Binding-site contacts:
Ligand atom C1 contacts residue GLU342 of chain 1.B at 3.0 Å.
Ligand atom C1 contacts residue ASP129 of chain 1.B at 3.7 Å.
Ligand atom C6 contacts residue TRP181 of chain 1.B at 4.0 Å (hydrophobic).
Ligand atom O2 contacts residue ASP129 of chain 1.B at 2.7 Å (salt-bridge).
Ligand atom O6 contacts residue GLU342 of chain 1.B at 2.6 Å (salt-bridge).
Ligand atom C2 contacts residue ASN398 of chain 1.B at 4.1 Å.
Ligand atom C5 contacts residue GLU237 of chain 1.B at 3.4 Å.
Ligand atom C3 contacts residue GLU342 of chain 1.B at 2.8 Å.
Ligand atom C3 contacts residue TYR315 of chain 1.B at 3.8 Å (hydrophobic).
Ligand atom O4 contacts residue GLU237 of chain 1.B at 4.0 Å.
Ligand atom O3 contacts residue TYR315 of chain 1.B at 4.2 Å.
Ligand atom O4 contacts residue GLU342 of chain 1.B at 3.6 Å.
Ligand atom C4 contacts residue TYR315 of chain 1.B at 3.4 Å (hydrophobic).
Ligand atom C1 contacts residue TRP383 of chain 1.B at 3.6 Å (hydrophobic).
Ligand atom C3 contacts residue TRP383 of chain 1.B at 3.6 Å (hydrophobic).
Ligand atom O6 contacts residue ASN236 of chain 1.B at 2.7 Å (h-bond).
Ligand atom C2 contacts residue GLU342 of chain 1.B at 3.5 Å.
Ligand atom O1 contacts residue ASP129 of chain 1.B at 2.5 Å (salt-bridge).
Ligand atom O3 contacts residue CYS344 of chain 1.B at 3.8 Å.
Ligand atom O6 contacts residue TRP181 of chain 1.B at 3.3 Å (h-bond).
Ligand atom C6 contacts residue GLU237 of chain 1.B at 3.9 Å.
Ligand atom C2 contacts residue ASP129 of chain 1.B at 3.6 Å.
Ligand atom O3 contacts residue VAL400 of chain 1.B at 4.1 Å.
Ligand atom O3 contacts residue GLU342 of chain 1.B at 4.1 Å.
Ligand atom O2 contacts residue PHE130 of chain 1.B at 3.3 Å.
Ligand atom O1 contacts residue TRP383 of chain 1.B at 3.5 Å.
Ligand atom O1 contacts residue TRP181 of chain 1.B at 2.8 Å (h-bond).
Ligand atom O1 contacts residue PHE248 of chain 1.B at 3.5 Å.
Ligand atom C6 contacts residue ASN236 of chain 1.B at 4.0 Å.
Ligand atom O2 contacts residue ASN398 of chain 1.B at 3.6 Å.
Ligand atom O2 contacts residue TRP383 of chain 1.B at 2.9 Å (h-bond).
Ligand atom O3 contacts residue ASN398 of chain 1.B at 3.9 Å.
Ligand atom C5 contacts residue GLU342 of chain 1.B at 1.5 Å.
Ligand atom C4 contacts residue GLU342 of chain 1.B at 2.3 Å.
Ligand atom C1 contacts residue TRP181 of chain 1.B at 3.9 Å (hydrophobic).
Ligand atom O6 contacts residue GLU237 of chain 1.B at 3.8 Å.
Ligand atom C5 contacts residue TYR315 of chain 1.B at 3.8 Å (hydrophobic).
Ligand atom C6 contacts residue GLU342 of chain 1.B at 2.6 Å.
Ligand atom C2 contacts residue TRP383 of chain 1.B at 3.6 Å (hydrophobic).
Ligand atom C2 contacts residue PHE248 of chain 1.B at 4.1 Å (hydrophobic).

A protein and the small-molecule ligand that binds it are described below.
Small molecule (SMILES): OC1C(O)C(O)C(O)C(O)C1O

Sequence of chain 1.B:
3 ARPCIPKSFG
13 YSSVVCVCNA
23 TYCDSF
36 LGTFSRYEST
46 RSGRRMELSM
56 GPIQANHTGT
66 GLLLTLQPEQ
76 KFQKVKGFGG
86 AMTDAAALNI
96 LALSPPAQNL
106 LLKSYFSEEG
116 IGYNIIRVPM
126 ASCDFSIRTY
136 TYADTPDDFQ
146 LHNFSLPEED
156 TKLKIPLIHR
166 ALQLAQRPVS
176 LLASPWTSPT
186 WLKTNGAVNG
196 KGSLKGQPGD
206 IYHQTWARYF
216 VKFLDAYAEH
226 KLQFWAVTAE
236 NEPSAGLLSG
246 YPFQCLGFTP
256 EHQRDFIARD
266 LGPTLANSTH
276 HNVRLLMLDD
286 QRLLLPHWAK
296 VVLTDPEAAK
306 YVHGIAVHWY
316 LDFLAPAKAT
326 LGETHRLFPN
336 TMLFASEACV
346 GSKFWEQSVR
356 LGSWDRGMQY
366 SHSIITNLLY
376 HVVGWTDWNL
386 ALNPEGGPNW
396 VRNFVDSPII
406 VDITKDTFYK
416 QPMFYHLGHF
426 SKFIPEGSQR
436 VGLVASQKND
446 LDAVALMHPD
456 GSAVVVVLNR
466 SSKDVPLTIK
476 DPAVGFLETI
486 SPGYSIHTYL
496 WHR